Sequence of chain 1.A:
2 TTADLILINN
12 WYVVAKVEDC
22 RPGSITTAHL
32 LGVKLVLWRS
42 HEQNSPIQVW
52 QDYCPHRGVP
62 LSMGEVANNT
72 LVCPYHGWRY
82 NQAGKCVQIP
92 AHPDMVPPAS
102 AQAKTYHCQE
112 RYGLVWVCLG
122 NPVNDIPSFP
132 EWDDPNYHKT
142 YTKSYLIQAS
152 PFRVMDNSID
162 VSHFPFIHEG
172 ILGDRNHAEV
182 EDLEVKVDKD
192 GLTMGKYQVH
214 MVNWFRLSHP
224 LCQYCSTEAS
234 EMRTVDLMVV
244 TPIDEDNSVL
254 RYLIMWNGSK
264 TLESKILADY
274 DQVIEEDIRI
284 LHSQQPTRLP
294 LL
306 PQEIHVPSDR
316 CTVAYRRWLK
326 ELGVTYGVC

The protein below binds the small molecule below.
Small molecule (SMILES): [H]/N=C1/N[C@H]2[C@H](COC(N)=O)N/C(=N/[H])N3CCC[C@]23N1

Binding-site contacts:
Ligand atom N5 contacts residue CYS228 of chain 1.A at 3.3 Å.
Ligand atom O contacts residue TYR273 of chain 1.A at 3.6 Å.
Ligand atom C1 contacts residue TYR273 of chain 1.A at 3.9 Å (hydrophobic).
Ligand atom C contacts residue ILE172 of chain 1.A at 4.1 Å (hydrophobic).
Ligand atom N6 contacts residue TYR255 of chain 1.A at 3.2 Å.
Ligand atom C8 contacts residue CYS228 of chain 1.A at 3.8 Å (hydrophobic).
Ligand atom C2 contacts residue TYR273 of chain 1.A at 3.5 Å (hydrophobic).
Ligand atom C9 contacts residue TYR273 of chain 1.A at 3.9 Å (hydrophobic).
Ligand atom N5 contacts residue ASP239 of chain 1.A at 2.8 Å (salt-bridge).
Ligand atom C5 contacts residue PHE165 of chain 1.A at 3.7 Å (hydrophobic).
Ligand atom O1 contacts residue TYR273 of chain 1.A at 3.9 Å.
Ligand atom C9 contacts residue TYR255 of chain 1.A at 3.9 Å (hydrophobic).
Ligand atom N1 contacts residue TYR273 of chain 1.A at 4.1 Å.
Ligand atom N contacts residue ILE172 of chain 1.A at 3.7 Å.
Ligand atom O contacts residue VAL276 of chain 1.A at 3.6 Å.
Ligand atom C9 contacts residue ASP239 of chain 1.A at 4.0 Å.
Ligand atom C2 contacts residue ASP239 of chain 1.A at 3.9 Å.
Ligand atom N5 contacts residue GLN226 of chain 1.A at 2.9 Å (h-bond).
Ligand atom C5 contacts residue SER159 of chain 1.A at 3.7 Å.
Ligand atom C4 contacts residue SER159 of chain 1.A at 4.2 Å.
Ligand atom C8 contacts residue GLN226 of chain 1.A at 3.6 Å.
Ligand atom C8 contacts residue TYR255 of chain 1.A at 3.6 Å (hydrophobic).
Ligand atom O contacts residue ASP272 of chain 1.A at 3.6 Å (salt-bridge).
Ligand atom N5 contacts residue TYR255 of chain 1.A at 3.8 Å.
Ligand atom C4 contacts residue PHE165 of chain 1.A at 3.2 Å (hydrophobic).
Ligand atom N6 contacts residue ASP239 of chain 1.A at 3.0 Å (salt-bridge).
Ligand atom N2 contacts residue ASN216 of chain 1.A at 3.7 Å.
Ligand atom C8 contacts residue ASP239 of chain 1.A at 3.5 Å.
Ligand atom O1 contacts residue LEU173 of chain 1.A at 4.0 Å.
Ligand atom N5 contacts residue MET241 of chain 1.A at 3.9 Å.
Ligand atom N6 contacts residue TYR273 of chain 1.A at 3.9 Å.
Ligand atom O contacts residue ILE172 of chain 1.A at 4.1 Å.
Ligand atom N2 contacts residue THR230 of chain 1.A at 4.0 Å.
Ligand atom C3 contacts residue CYS228 of chain 1.A at 4.0 Å (hydrophobic).
Ligand atom C4 contacts residue LEU173 of chain 1.A at 4.1 Å (hydrophobic).
Ligand atom N contacts residue LEU173 of chain 1.A at 4.1 Å.
Ligand atom N2 contacts residue CYS228 of chain 1.A at 3.8 Å.
Ligand atom C contacts residue TYR273 of chain 1.A at 3.9 Å (hydrophobic).
Ligand atom N4 contacts residue CYS228 of chain 1.A at 4.1 Å.
Ligand atom N4 contacts residue GLN226 of chain 1.A at 3.7 Å.